Sequence of chain 1.A:
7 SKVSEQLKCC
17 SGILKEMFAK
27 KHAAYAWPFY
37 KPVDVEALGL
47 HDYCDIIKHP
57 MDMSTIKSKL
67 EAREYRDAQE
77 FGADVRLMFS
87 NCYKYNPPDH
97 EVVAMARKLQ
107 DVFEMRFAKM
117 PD

Binding-site contacts:
Ligand atom CH3 contacts residue PRO34 of chain 1.A at 3.6 Å (hydrophobic).
Ligand atom CA contacts residue LEU46 of chain 1.A at 3.9 Å (hydrophobic).
Ligand atom C contacts residue NH21 of chain 1.C at 3.7 Å.
Ligand atom CE contacts residue GOL1 of chain 1.D at 3.7 Å.
Ligand atom CB contacts residue NH21 of chain 1.C at 3.6 Å.
Ligand atom N contacts residue LEU44 of chain 1.A at 3.9 Å.
Ligand atom CD contacts residue GOL1 of chain 1.D at 3.6 Å.
Ligand atom CE contacts residue LEU46 of chain 1.A at 3.8 Å (hydrophobic).
Ligand atom CD1 contacts residue GLU97 of chain 1.A at 3.5 Å.
Ligand atom OH contacts residue CYS88 of chain 1.A at 3.8 Å.
Ligand atom O contacts residue LEU46 of chain 1.A at 3.8 Å.
Ligand atom CA contacts residue ALA43 of chain 1.A at 4.0 Å (hydrophobic).
Ligand atom C contacts residue LEU46 of chain 1.A at 3.6 Å (hydrophobic).
Ligand atom CE3 contacts residue GOL1 of chain 1.D at 4.0 Å.
Ligand atom NZ contacts residue GLU97 of chain 1.A at 3.5 Å (salt-bridge).
Ligand atom CH contacts residue ASN92 of chain 1.A at 4.0 Å.
Ligand atom NE contacts residue NH21 of chain 1.C at 3.9 Å.
Ligand atom O contacts residue NH21 of chain 1.C at 2.3 Å (h-bond).
Ligand atom OH contacts residue GOL1 of chain 1.D at 3.3 Å (h-bond).
Ligand atom OH contacts residue ASN92 of chain 1.A at 2.8 Å (h-bond).
Ligand atom N contacts residue LEU46 of chain 1.A at 3.9 Å.
Ligand atom NZ contacts residue VAL39 of chain 1.A at 3.9 Å.
Ligand atom O contacts residue NH21 of chain 1.C at 3.3 Å (h-bond).
Ligand atom CG1 contacts residue GLU97 of chain 1.A at 3.8 Å.
Ligand atom O contacts residue NH21 of chain 1.C at 3.4 Å (h-bond).
Ligand atom N contacts residue NH21 of chain 1.C at 2.8 Å (h-bond).
Ligand atom CD2 contacts residue GOL1 of chain 1.D at 3.8 Å.
Ligand atom CA contacts residue LEU44 of chain 1.A at 3.3 Å (hydrophobic).
Ligand atom CG2 contacts residue TRP33 of chain 1.A at 3.9 Å (hydrophobic).
Ligand atom CH contacts residue VAL98 of chain 1.A at 4.0 Å (hydrophobic).
Ligand atom O contacts residue NH21 of chain 1.C at 3.5 Å (h-bond).
Ligand atom C contacts residue NH21 of chain 1.C at 3.2 Å.
Ligand atom OH contacts residue TRP33 of chain 1.A at 3.9 Å.
Ligand atom CD contacts residue NH21 of chain 1.C at 4.0 Å.
Ligand atom O contacts residue ALA43 of chain 1.A at 3.8 Å.
Ligand atom C contacts residue NH21 of chain 1.C at 1.4 Å.
Ligand atom CD contacts residue ASN92 of chain 1.A at 3.5 Å.
Ligand atom CH3 contacts residue PHE35 of chain 1.A at 3.6 Å (hydrophobic).
Ligand atom CE contacts residue GLU97 of chain 1.A at 3.3 Å.
Ligand atom CA contacts residue NH21 of chain 1.C at 2.6 Å.

A protein and the small-molecule ligand that binds it are described below.
Small molecule (SMILES): CC[C@H](C)[C@@H]1NC(=O)[C@H]([C@@H](C)O)NC(=O)[C@H](CCCCN)NC(=O)[C@H](CC2=c3ccccc3=NC2)NC(=O)CSC[C@@H](C=O)NC(=O)[C@H](CCC(N)=O)NC(=O)[C@H](CCCCNC(C)=O)NC(=O)[C@H]([C@@H](C)O)NC(=O)[C@H](CCCN=C(N)N)NC(=O)[C@H](CC2=CN=C3CC=CC=C23)NC(=O)[C@H]([C@@H](C)O)NC(=O)[C@H](CCCCNC(C)=O)NC(=O)CNC(=O)[C@H](CCCCNC(C)=O)NC1=O